Sequence of chain 1.B:
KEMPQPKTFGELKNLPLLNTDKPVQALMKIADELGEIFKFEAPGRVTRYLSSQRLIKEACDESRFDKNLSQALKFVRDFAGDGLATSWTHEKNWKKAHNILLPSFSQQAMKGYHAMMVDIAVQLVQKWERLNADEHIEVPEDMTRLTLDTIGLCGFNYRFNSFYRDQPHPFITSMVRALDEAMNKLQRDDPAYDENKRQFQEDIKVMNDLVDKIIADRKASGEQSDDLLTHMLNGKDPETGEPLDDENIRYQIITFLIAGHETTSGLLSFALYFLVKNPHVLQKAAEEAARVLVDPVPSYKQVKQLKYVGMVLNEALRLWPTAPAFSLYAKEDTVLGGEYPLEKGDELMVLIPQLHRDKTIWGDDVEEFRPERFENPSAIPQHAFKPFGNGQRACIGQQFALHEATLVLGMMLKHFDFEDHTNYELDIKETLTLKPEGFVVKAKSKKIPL

Binding-site contacts:
Ligand atom O26 contacts residue MET356 of chain 1.B at 3.7 Å.
Ligand atom C contacts residue ARG49 of chain 1.B at 3.7 Å.
Ligand atom C33 contacts residue ALA266 of chain 1.B at 3.7 Å (hydrophobic).
Ligand atom O contacts residue TYR53 of chain 1.B at 2.7 Å (h-bond).
Ligand atom CD3 contacts residue THR438 of chain 1.B at 3.0 Å.
Ligand atom C33 contacts residue THR270 of chain 1.B at 3.8 Å.
Ligand atom CE2 contacts residue ARG49 of chain 1.B at 3.5 Å.
Ligand atom O26 contacts residue ALA332 of chain 1.B at 3.6 Å.
Ligand atom C29 contacts residue LEU439 of chain 1.B at 3.8 Å (hydrophobic).
Ligand atom CD2 contacts residue LEU22 of chain 1.B at 3.5 Å (hydrophobic).
Ligand atom CZ contacts residue ARG49 of chain 1.B at 3.3 Å.
Ligand atom OH contacts residue ALA46 of chain 1.B at 3.2 Å.
Ligand atom C01 contacts residue ALA76 of chain 1.B at 3.4 Å (hydrophobic).
Ligand atom CE2 contacts residue PRO27 of chain 1.B at 3.3 Å (hydrophobic).
Ligand atom CE3 contacts residue THR438 of chain 1.B at 3.0 Å.
Ligand atom N34 contacts residue HEM1 of chain 1.F at 3.6 Å.
Ligand atom CD1 contacts residue LEU22 of chain 1.B at 3.8 Å (hydrophobic).
Ligand atom OXT contacts residue GLN75 of chain 1.B at 3.3 Å (h-bond).
Ligand atom O contacts residue GLN75 of chain 1.B at 3.0 Å (h-bond).
Ligand atom CZ2 contacts residue PRO27 of chain 1.B at 3.5 Å (hydrophobic).
Ligand atom OXT contacts residue SER74 of chain 1.B at 3.4 Å.
Ligand atom C contacts residue TYR53 of chain 1.B at 3.8 Å (hydrophobic).
Ligand atom CZ1 contacts residue PRO27 of chain 1.B at 3.6 Å (hydrophobic).
Ligand atom CD1 contacts residue TYR53 of chain 1.B at 3.6 Å (hydrophobic).
Ligand atom C contacts residue GLN75 of chain 1.B at 3.5 Å.
Ligand atom CD1 contacts residue ARG49 of chain 1.B at 3.8 Å.
Ligand atom O contacts residue ARG49 of chain 1.B at 2.7 Å (salt-bridge).
Ligand atom O contacts residue MET356 of chain 1.B at 3.6 Å.
Ligand atom C28 contacts residue ALA332 of chain 1.B at 3.7 Å (hydrophobic).
Ligand atom CB contacts residue VAL28 of chain 1.B at 3.6 Å (hydrophobic).
Ligand atom OH contacts residue ARG49 of chain 1.B at 3.3 Å.
Ligand atom C27 contacts residue LEU439 of chain 1.B at 3.6 Å (hydrophobic).
Ligand atom CG contacts residue LEU22 of chain 1.B at 3.5 Å (hydrophobic).
Ligand atom CE1 contacts residue ARG49 of chain 1.B at 3.4 Å.
Ligand atom C contacts residue SER74 of chain 1.B at 3.6 Å.
Ligand atom CD2 contacts residue PRO27 of chain 1.B at 3.8 Å (hydrophobic).
Ligand atom C contacts residue MET356 of chain 1.B at 3.7 Å (hydrophobic).
Ligand atom O contacts residue SER74 of chain 1.B at 3.6 Å.
Ligand atom OXT contacts residue ALA76 of chain 1.B at 2.8 Å (h-bond).
Ligand atom CE2 contacts residue LEU22 of chain 1.B at 3.8 Å (hydrophobic).

The small molecule below binds the protein below.
Small molecule (SMILES): O=C(CCCCCn1ccnc1)N[C@@H](Cc1cccc2ccccc12)C(=O)N[C@@H](Cc1ccc(O)cc1)C(=O)O